Sequence of chain 1.C:
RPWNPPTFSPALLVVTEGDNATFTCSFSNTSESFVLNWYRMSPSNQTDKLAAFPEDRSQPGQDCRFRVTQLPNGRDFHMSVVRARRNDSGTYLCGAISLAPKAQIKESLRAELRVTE

Sequence of chain 1.A:
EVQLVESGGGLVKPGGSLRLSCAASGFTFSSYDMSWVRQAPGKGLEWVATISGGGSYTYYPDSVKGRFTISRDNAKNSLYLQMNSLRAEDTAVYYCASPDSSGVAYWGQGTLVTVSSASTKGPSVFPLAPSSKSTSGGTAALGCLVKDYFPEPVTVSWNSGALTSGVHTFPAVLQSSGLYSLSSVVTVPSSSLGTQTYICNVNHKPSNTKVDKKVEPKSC

The small molecule below binds the protein below.
Small molecule (SMILES): CC(=O)N[C@H]1[C@H](O[C@H]2[C@H](O)[C@@H](NC(C)=O)CO[C@@H]2CO[C@@H]2O[C@@H](C)[C@@H](O)[C@@H](O)[C@@H]2O)O[C@H](CO)[C@@H](O[C@@H]2O[C@H](CO)[C@@H](O)[C@H](O[C@H]3O[C@H](CO)[C@@H](O)[C@H](O)[C@@H]3O)[C@@H]2O)[C@@H]1O

Binding-site contacts:
Ligand atom O5 contacts residue PHE43 of chain 1.C at 3.5 Å.
Ligand atom C7 contacts residue TYR57 of chain 1.A at 3.5 Å (hydrophobic).
Ligand atom C2 contacts residue ASN38 of chain 1.C at 2.5 Å.
Ligand atom O3 contacts residue GLY54 of chain 1.A at 3.3 Å (h-bond).
Ligand atom O2 contacts residue GLY54 of chain 1.A at 3.0 Å (h-bond).
Ligand atom O7 contacts residue SER40 of chain 1.C at 3.1 Å.
Ligand atom O7 contacts residue THR39 of chain 1.C at 3.7 Å.
Ligand atom C5 contacts residue GLU41 of chain 1.C at 3.3 Å.
Ligand atom C5 contacts residue PHE43 of chain 1.C at 3.6 Å (hydrophobic).
Ligand atom O2 contacts residue ASN74 of chain 1.A at 3.7 Å.
Ligand atom C8 contacts residue ASN38 of chain 1.C at 3.6 Å.
Ligand atom O7 contacts residue ASN38 of chain 1.C at 3.6 Å (h-bond).
Ligand atom C4 contacts residue SER31 of chain 1.A at 3.8 Å.
Ligand atom C6 contacts residue PHE43 of chain 1.C at 3.7 Å (hydrophobic).
Ligand atom C1 contacts residue GLU41 of chain 1.C at 3.7 Å.
Ligand atom C1 contacts residue ASN38 of chain 1.C at 1.4 Å.
Ligand atom O4 contacts residue SER31 of chain 1.A at 2.5 Å (h-bond).
Ligand atom C8 contacts residue GLN79 of chain 1.C at 3.3 Å.
Ligand atom C4 contacts residue GLU41 of chain 1.C at 3.3 Å.
Ligand atom O5 contacts residue ASN38 of chain 1.C at 2.3 Å (h-bond).
Ligand atom C7 contacts residue ASN38 of chain 1.C at 3.5 Å.
Ligand atom C2 contacts residue GLY54 of chain 1.A at 3.7 Å.
Ligand atom O2 contacts residue GLY54 of chain 1.A at 3.4 Å (h-bond).
Ligand atom C6 contacts residue GLN79 of chain 1.C at 3.5 Å.
Ligand atom O7 contacts residue GLY83 of chain 1.C at 3.7 Å.
Ligand atom C5 contacts residue ASN38 of chain 1.C at 3.6 Å.
Ligand atom O6 contacts residue GLY54 of chain 1.A at 3.7 Å.
Ligand atom O3 contacts residue GLU41 of chain 1.C at 3.0 Å (salt-bridge).
Ligand atom O7 contacts residue GLU41 of chain 1.C at 3.7 Å.
Ligand atom O5 contacts residue GLN79 of chain 1.C at 2.9 Å (h-bond).
Ligand atom N2 contacts residue ASN38 of chain 1.C at 2.9 Å (h-bond).
Ligand atom C3 contacts residue ASN38 of chain 1.C at 3.8 Å.
Ligand atom C1 contacts residue GLN79 of chain 1.C at 3.5 Å.
Ligand atom C8 contacts residue TYR57 of chain 1.A at 3.5 Å (hydrophobic).
Ligand atom O5 contacts residue GLU41 of chain 1.C at 3.0 Å (salt-bridge).
Ligand atom O7 contacts residue TYR57 of chain 1.A at 2.9 Å (h-bond).
Ligand atom O3 contacts residue GLY53 of chain 1.A at 3.2 Å.
Ligand atom C3 contacts residue GLU41 of chain 1.C at 3.3 Å.
Ligand atom O3 contacts residue GLU41 of chain 1.C at 3.3 Å (salt-bridge).
Ligand atom C6 contacts residue GLU41 of chain 1.C at 3.3 Å.